Sequence of chain 9.A:
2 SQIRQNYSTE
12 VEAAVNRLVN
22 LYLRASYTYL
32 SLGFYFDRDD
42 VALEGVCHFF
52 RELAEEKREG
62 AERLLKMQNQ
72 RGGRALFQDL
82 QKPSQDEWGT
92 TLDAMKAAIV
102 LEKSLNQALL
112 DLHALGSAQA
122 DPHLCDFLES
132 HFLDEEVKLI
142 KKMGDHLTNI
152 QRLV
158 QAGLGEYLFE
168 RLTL

This protein binds this small molecule.
Small molecule (SMILES): CCc1cccc(CC)c1O

Binding-site contacts:
Ligand atom C6 contacts residue SER27 of chain 16.A at 3.9 Å.
Ligand atom C5 contacts residue SER27 of chain 16.A at 3.9 Å.
Ligand atom O1 contacts residue SER27 of chain 9.A at 4.2 Å.
Ligand atom O1 contacts residue ARG59 of chain 16.A at 4.0 Å.
Ligand atom C8 contacts residue SER27 of chain 9.A at 3.4 Å.
Ligand atom C7 contacts residue TYR28 of chain 9.A at 4.3 Å (hydrophobic).
Ligand atom C1 contacts residue DIE1 of chain 9.I at 1.4 Å.
Ligand atom O1 contacts residue DIE1 of chain 9.I at 1.7 Å.
Ligand atom O1 contacts residue ARG59 of chain 9.A at 3.1 Å.
Ligand atom C3 contacts residue LEU81 of chain 9.A at 4.1 Å (hydrophobic).
Ligand atom C5 contacts residue TYR28 of chain 16.A at 4.0 Å (hydrophobic).
Ligand atom C9 contacts residue DIE1 of chain 9.I at 1.4 Å.
Ligand atom C7 contacts residue DIE1 of chain 9.I at 1.0 Å.
Ligand atom C9 contacts residue ARG59 of chain 9.A at 3.9 Å.
Ligand atom C6 contacts residue DIE1 of chain 9.I at 0.6 Å.
Ligand atom C2 contacts residue LEU24 of chain 9.A at 4.5 Å (hydrophobic).
Ligand atom C4 contacts residue TYR28 of chain 16.A at 4.0 Å (hydrophobic).
Ligand atom C9 contacts residue GLU63 of chain 9.A at 4.4 Å.
Ligand atom C1 contacts residue LEU24 of chain 9.A at 4.4 Å (hydrophobic).
Ligand atom C3 contacts residue DIE1 of chain 9.I at 1.0 Å.
Ligand atom C7 contacts residue SER27 of chain 9.A at 3.9 Å.
Ligand atom C10 contacts residue ARG59 of chain 9.A at 3.6 Å.
Ligand atom C4 contacts residue LEU24 of chain 16.A at 4.2 Å (hydrophobic).
Ligand atom C10 contacts residue ARG59 of chain 16.A at 3.2 Å.
Ligand atom C2 contacts residue DIE1 of chain 9.I at 0.8 Å.
Ligand atom C4 contacts residue LEU81 of chain 16.A at 4.1 Å (hydrophobic).
Ligand atom C10 contacts residue DIE1 of chain 9.I at 2.4 Å.
Ligand atom C4 contacts residue DIE1 of chain 9.I at 1.1 Å.
Ligand atom C8 contacts residue DIE1 of chain 9.I at 0.6 Å.
Ligand atom C5 contacts residue DIE1 of chain 9.I at 1.0 Å.
Ligand atom C1 contacts residue ARG59 of chain 9.A at 4.1 Å.
Ligand atom C6 contacts residue ARG59 of chain 9.A at 4.4 Å.
Ligand atom C10 contacts residue ALA55 of chain 16.A at 3.9 Å (hydrophobic).
Ligand atom C3 contacts residue LEU81 of chain 16.A at 3.9 Å (hydrophobic).
Ligand atom C7 contacts residue LEU24 of chain 9.A at 4.4 Å (hydrophobic).
Ligand atom C9 contacts residue SER27 of chain 16.A at 3.6 Å.
Ligand atom C10 contacts residue SER27 of chain 16.A at 3.2 Å.

Sequence of chain 16.A:
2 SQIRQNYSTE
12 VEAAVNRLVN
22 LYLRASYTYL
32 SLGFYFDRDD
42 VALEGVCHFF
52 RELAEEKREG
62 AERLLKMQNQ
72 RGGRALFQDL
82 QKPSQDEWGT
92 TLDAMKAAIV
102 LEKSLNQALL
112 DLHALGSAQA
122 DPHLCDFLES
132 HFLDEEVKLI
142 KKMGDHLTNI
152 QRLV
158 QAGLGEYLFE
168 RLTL